Binding-site contacts:
Ligand atom C2 contacts residue ASN12 of chain 3.E at 3.3 Å.
Ligand atom C7 contacts residue ASN12 of chain 3.E at 3.9 Å.
Ligand atom C5 contacts residue ASN12 of chain 3.E at 4.1 Å.
Ligand atom O5 contacts residue ASN12 of chain 3.E at 2.7 Å (h-bond).
Ligand atom N2 contacts residue ASN12 of chain 3.E at 3.8 Å.
Ligand atom O7 contacts residue ASN12 of chain 3.E at 3.6 Å.
Ligand atom C1 contacts residue ASN12 of chain 3.E at 2.2 Å.

Sequence of chain 3.E:
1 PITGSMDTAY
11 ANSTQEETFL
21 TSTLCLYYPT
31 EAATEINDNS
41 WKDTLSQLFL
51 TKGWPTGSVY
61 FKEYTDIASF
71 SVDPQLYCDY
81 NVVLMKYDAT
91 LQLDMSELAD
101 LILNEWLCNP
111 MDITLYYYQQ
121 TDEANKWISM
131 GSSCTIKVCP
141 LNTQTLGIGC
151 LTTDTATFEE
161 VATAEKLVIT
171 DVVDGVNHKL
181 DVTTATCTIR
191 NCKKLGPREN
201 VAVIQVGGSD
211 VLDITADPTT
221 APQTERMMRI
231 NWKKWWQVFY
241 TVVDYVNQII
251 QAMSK

This protein binds this small molecule.
Small molecule (SMILES): CC(=O)N[C@H]1[C@H](O[C@H]2[C@H](O)[C@@H](NC(C)=O)CO[C@@H]2CO)O[C@H](CO)[C@@H](O)[C@@H]1O